Sequence of chain 1.B:
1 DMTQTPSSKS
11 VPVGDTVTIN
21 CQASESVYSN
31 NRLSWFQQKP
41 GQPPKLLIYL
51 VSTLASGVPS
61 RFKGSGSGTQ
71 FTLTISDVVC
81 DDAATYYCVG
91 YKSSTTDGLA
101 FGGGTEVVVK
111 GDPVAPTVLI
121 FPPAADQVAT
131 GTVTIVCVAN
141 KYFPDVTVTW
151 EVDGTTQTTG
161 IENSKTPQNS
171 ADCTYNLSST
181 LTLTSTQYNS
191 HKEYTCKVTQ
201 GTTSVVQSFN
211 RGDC

Binding-site contacts:
Ligand atom P contacts residue ARG97 of chain 1.A at 3.5 Å.
Ligand atom O3 contacts residue TYR57 of chain 1.A at 2.5 Å (h-bond).
Ligand atom NE2 contacts residue SER103 of chain 1.A at 2.9 Å (h-bond).
Ligand atom O3 contacts residue ARG97 of chain 1.A at 3.0 Å (salt-bridge).
Ligand atom CD1 contacts residue SER94 of chain 1.B at 3.5 Å.
Ligand atom P contacts residue GLY51 of chain 1.A at 3.7 Å.
Ligand atom N contacts residue SER94 of chain 1.B at 3.1 Å (h-bond).
Ligand atom NG contacts residue TYR91 of chain 1.B at 3.8 Å.
Ligand atom CB contacts residue VAL100 of chain 1.A at 3.5 Å (hydrophobic).
Ligand atom C contacts residue SER94 of chain 1.B at 3.8 Å.
Ligand atom ND2 contacts residue VAL100 of chain 1.A at 3.8 Å.
Ligand atom CA contacts residue TYR91 of chain 1.B at 3.5 Å (hydrophobic).
Ligand atom CD1 contacts residue TYR91 of chain 1.B at 3.7 Å (hydrophobic).
Ligand atom ND2 contacts residue TYR91 of chain 1.B at 3.6 Å (h-bond).
Ligand atom CD1 contacts residue SER93 of chain 1.B at 3.8 Å.
Ligand atom CA contacts residue SER94 of chain 1.B at 3.6 Å.
Ligand atom O2 contacts residue ALA52 of chain 1.A at 2.7 Å (h-bond).
Ligand atom O4 contacts residue TYR57 of chain 1.A at 3.6 Å.
Ligand atom O contacts residue TYR53 of chain 1.A at 2.9 Å.
Ligand atom O contacts residue SER94 of chain 1.B at 2.6 Å (h-bond).
Ligand atom P contacts residue TYR57 of chain 1.A at 3.7 Å.
Ligand atom CE1 contacts residue ARG97 of chain 1.A at 3.5 Å.
Ligand atom O contacts residue SER93 of chain 1.B at 3.4 Å.
Ligand atom NE2 contacts residue TYR91 of chain 1.B at 3.2 Å (h-bond).
Ligand atom O4 contacts residue SER94 of chain 1.B at 2.6 Å (h-bond).
Ligand atom NG contacts residue VAL100 of chain 1.A at 3.6 Å.
Ligand atom O3 contacts residue GLY51 of chain 1.A at 3.8 Å.
Ligand atom N contacts residue TYR91 of chain 1.B at 3.6 Å (h-bond).
Ligand atom P contacts residue SER94 of chain 1.B at 3.5 Å.
Ligand atom CG2 contacts residue TYR28 of chain 1.B at 3.8 Å (hydrophobic).
Ligand atom CD1 contacts residue LYS92 of chain 1.B at 3.6 Å.
Ligand atom CE1 contacts residue SER103 of chain 1.A at 3.7 Å.
Ligand atom O2 contacts residue ARG97 of chain 1.A at 2.7 Å (salt-bridge).
Ligand atom CE1 contacts residue TYR91 of chain 1.B at 3.3 Å (hydrophobic).
Ligand atom O2 contacts residue GLY51 of chain 1.A at 3.3 Å.
Ligand atom O4 contacts residue GLY51 of chain 1.A at 3.5 Å.
Ligand atom CD1 contacts residue TYR28 of chain 1.B at 3.7 Å (hydrophobic).
Ligand atom CG2 contacts residue THR95 of chain 1.B at 3.7 Å.
Ligand atom CD1 contacts residue ARG97 of chain 1.A at 3.8 Å.
Ligand atom O contacts residue TYR91 of chain 1.B at 3.3 Å (h-bond).

This protein binds this small molecule.
Small molecule (SMILES): CC[C@H](C)[C@H](NC(=O)[C@@H](NC(=O)[C@@H](N)CC(N)=O)[C@@H](C)CC)C(=O)N[C@@H](Cn1nncc1P(=O)(O)O)C(=O)NCC(=O)N[C@@H](C)C=O

Sequence of chain 1.A:
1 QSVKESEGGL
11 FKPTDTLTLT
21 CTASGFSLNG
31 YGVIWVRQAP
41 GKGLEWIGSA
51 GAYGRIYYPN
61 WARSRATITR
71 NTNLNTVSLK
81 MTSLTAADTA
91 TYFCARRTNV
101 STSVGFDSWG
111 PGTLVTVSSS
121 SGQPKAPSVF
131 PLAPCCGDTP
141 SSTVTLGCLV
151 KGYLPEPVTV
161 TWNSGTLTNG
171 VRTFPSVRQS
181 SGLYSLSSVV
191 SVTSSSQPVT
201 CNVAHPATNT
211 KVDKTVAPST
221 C